The protein below binds the small molecule below.
Small molecule (SMILES): CC[C@H](C)[C@H](NC(=O)[C@@H](N)C(C)C)C(=O)N[C@@H](Cc1ccccc1)C(=O)N1CCC[C@H]1C(=O)N[C@@H](C)C(=O)N[C@@H](CCCCN)C(=O)N[C@@H](CO)C(=O)N[C@@H](CC(C)C)C(=O)O

Sequence of chain 1.D:
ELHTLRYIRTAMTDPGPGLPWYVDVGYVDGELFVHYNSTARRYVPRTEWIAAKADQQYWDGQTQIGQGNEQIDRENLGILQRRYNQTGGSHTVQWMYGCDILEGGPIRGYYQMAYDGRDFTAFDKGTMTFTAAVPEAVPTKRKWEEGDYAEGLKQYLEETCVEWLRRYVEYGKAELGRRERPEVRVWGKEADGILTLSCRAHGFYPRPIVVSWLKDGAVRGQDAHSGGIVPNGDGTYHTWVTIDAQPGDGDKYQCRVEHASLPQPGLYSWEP

Binding-site contacts:
Ligand atom O contacts residue TRP144 of chain 1.D at 3.7 Å.
Ligand atom O contacts residue TYR7 of chain 1.D at 3.7 Å.
Ligand atom C contacts residue ILE72 of chain 1.D at 3.6 Å (hydrophobic).
Ligand atom N contacts residue GLN62 of chain 1.D at 3.2 Å (h-bond).
Ligand atom O contacts residue ARG9 of chain 1.D at 3.5 Å (salt-bridge).
Ligand atom CG1 contacts residue GLN62 of chain 1.D at 3.4 Å.
Ligand atom CB contacts residue TRP144 of chain 1.D at 3.7 Å (hydrophobic).
Ligand atom N contacts residue TYR168 of chain 1.D at 2.8 Å (h-bond).
Ligand atom O contacts residue TYR156 of chain 1.D at 2.7 Å (h-bond).
Ligand atom CA contacts residue ASN69 of chain 1.D at 3.4 Å.
Ligand atom CD1 contacts residue GLY66 of chain 1.D at 3.7 Å.
Ligand atom O contacts residue LYS143 of chain 1.D at 3.4 Å.
Ligand atom N contacts residue ASN69 of chain 1.D at 3.1 Å (h-bond).
Ligand atom OG contacts residue ILE79 of chain 1.D at 3.5 Å.
Ligand atom N contacts residue TYR7 of chain 1.D at 2.8 Å (h-bond).
Ligand atom CD contacts residue TRP144 of chain 1.D at 3.7 Å (hydrophobic).
Ligand atom CE2 contacts residue LEU153 of chain 1.D at 3.7 Å (hydrophobic).
Ligand atom CG2 contacts residue TYR7 of chain 1.D at 3.6 Å (hydrophobic).
Ligand atom CB contacts residue TYR97 of chain 1.D at 3.4 Å (hydrophobic).
Ligand atom C contacts residue ARG83 of chain 1.D at 3.5 Å.
Ligand atom CA contacts residue GLN62 of chain 1.D at 3.5 Å.
Ligand atom OXT contacts residue ARG83 of chain 1.D at 3.5 Å (salt-bridge).
Ligand atom O contacts residue ASN69 of chain 1.D at 3.1 Å (h-bond).
Ligand atom CD1 contacts residue TYR43 of chain 1.D at 3.4 Å (hydrophobic).
Ligand atom N contacts residue ASN76 of chain 1.D at 3.4 Å (h-bond).
Ligand atom O contacts residue THR140 of chain 1.D at 3.1 Å (h-bond).
Ligand atom CG2 contacts residue TYR43 of chain 1.D at 3.4 Å (hydrophobic).
Ligand atom O contacts residue ARG83 of chain 1.D at 3.3 Å (salt-bridge).
Ligand atom CB contacts residue TYR149 of chain 1.D at 3.6 Å (hydrophobic).
Ligand atom CG2 contacts residue TYR97 of chain 1.D at 3.5 Å (hydrophobic).
Ligand atom OXT contacts residue LYS143 of chain 1.D at 2.9 Å (salt-bridge).
Ligand atom CD1 contacts residue TYR156 of chain 1.D at 3.5 Å (hydrophobic).
Ligand atom CG1 contacts residue GLN62 of chain 1.D at 3.4 Å.
Ligand atom CG2 contacts residue TRP164 of chain 1.D at 3.6 Å (hydrophobic).
Ligand atom CB contacts residue ARG9 of chain 1.D at 3.5 Å.
Ligand atom N contacts residue TYR97 of chain 1.D at 3.4 Å (h-bond).
Ligand atom CE2 contacts residue TYR149 of chain 1.D at 3.5 Å (hydrophobic).
Ligand atom O contacts residue ILE72 of chain 1.D at 3.4 Å.
Ligand atom O contacts residue TRP144 of chain 1.D at 3.0 Å (h-bond).
Ligand atom CG2 contacts residue TYR168 of chain 1.D at 3.6 Å (hydrophobic).